Sequence of chain 1.A:
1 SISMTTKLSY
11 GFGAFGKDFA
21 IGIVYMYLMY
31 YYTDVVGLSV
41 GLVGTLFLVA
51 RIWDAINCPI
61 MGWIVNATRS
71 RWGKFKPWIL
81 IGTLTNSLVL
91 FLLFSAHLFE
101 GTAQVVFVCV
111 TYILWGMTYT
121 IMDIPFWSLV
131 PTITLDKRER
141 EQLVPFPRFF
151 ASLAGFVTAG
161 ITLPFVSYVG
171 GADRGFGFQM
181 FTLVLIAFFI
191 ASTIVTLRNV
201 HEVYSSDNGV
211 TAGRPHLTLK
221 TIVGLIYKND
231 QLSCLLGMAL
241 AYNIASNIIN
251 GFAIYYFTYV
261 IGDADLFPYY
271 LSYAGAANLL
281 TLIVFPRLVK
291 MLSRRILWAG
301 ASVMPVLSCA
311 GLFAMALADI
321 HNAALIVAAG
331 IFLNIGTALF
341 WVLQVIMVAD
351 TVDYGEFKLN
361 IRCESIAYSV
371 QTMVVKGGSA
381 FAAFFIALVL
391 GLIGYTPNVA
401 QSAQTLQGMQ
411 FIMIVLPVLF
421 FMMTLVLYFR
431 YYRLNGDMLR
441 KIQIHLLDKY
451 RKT

Binding-site contacts:
Ligand atom O12 contacts residue THR372 of chain 1.A at 4.0 Å.
Ligand atom C28 contacts residue ASN250 of chain 1.A at 3.7 Å.
Ligand atom C03 contacts residue ARG148 of chain 1.A at 3.7 Å.
Ligand atom O09 contacts residue TRP127 of chain 1.A at 3.4 Å (h-bond).
Ligand atom C18 contacts residue TRP341 of chain 1.A at 3.9 Å (hydrophobic).
Ligand atom C26 contacts residue SER246 of chain 1.A at 3.4 Å.
Ligand atom C01 contacts residue ASP18 of chain 1.A at 4.0 Å.
Ligand atom O08 contacts residue ILE21 of chain 1.A at 3.5 Å.
Ligand atom C31 contacts residue PHE156 of chain 1.A at 3.9 Å (hydrophobic).
Ligand atom C04 contacts residue TRP341 of chain 1.A at 3.9 Å (hydrophobic).
Ligand atom O05 contacts residue TRP341 of chain 1.A at 3.9 Å.
Ligand atom C24 contacts residue SER246 of chain 1.A at 3.8 Å.
Ligand atom O09 contacts residue ASP18 of chain 1.A at 2.7 Å (salt-bridge).
Ligand atom C02 contacts residue ASP18 of chain 1.A at 2.9 Å.
Ligand atom C11 contacts residue ASP123 of chain 1.A at 3.2 Å.
Ligand atom O22 contacts residue TRP341 of chain 1.A at 2.9 Å (h-bond).
Ligand atom O12 contacts residue ASP123 of chain 1.A at 3.4 Å (salt-bridge).
Ligand atom C03 contacts residue ASP18 of chain 1.A at 3.6 Å.
Ligand atom C13 contacts residue ILE21 of chain 1.A at 3.9 Å (hydrophobic).
Ligand atom C34 contacts residue LEU271 of chain 1.A at 3.6 Å (hydrophobic).
Ligand atom O09 contacts residue ARG148 of chain 1.A at 3.8 Å.
Ligand atom O07 contacts residue TRP127 of chain 1.A at 3.2 Å (h-bond).
Ligand atom O09 contacts residue LYS17 of chain 1.A at 3.0 Å (salt-bridge).
Ligand atom O12 contacts residue VAL375 of chain 1.A at 3.9 Å.
Ligand atom C23 contacts residue ASN243 of chain 1.A at 3.8 Å.
Ligand atom O10 contacts residue ASP18 of chain 1.A at 2.8 Å (salt-bridge).
Ligand atom O07 contacts residue ASP123 of chain 1.A at 3.5 Å (salt-bridge).
Ligand atom C13 contacts residue TYR25 of chain 1.A at 3.7 Å (hydrophobic).
Ligand atom C01 contacts residue ASP123 of chain 1.A at 3.9 Å.
Ligand atom C03 contacts residue TRP341 of chain 1.A at 3.8 Å (hydrophobic).
Ligand atom C02 contacts residue LYS17 of chain 1.A at 3.5 Å.
Ligand atom C01 contacts residue LYS17 of chain 1.A at 3.1 Å.
Ligand atom O07 contacts residue TRP341 of chain 1.A at 4.0 Å.
Ligand atom O10 contacts residue ARG148 of chain 1.A at 3.3 Å (salt-bridge).
Ligand atom C19 contacts residue TRP341 of chain 1.A at 3.8 Å (hydrophobic).
Ligand atom C25 contacts residue SER246 of chain 1.A at 3.8 Å.
Ligand atom O07 contacts residue LYS17 of chain 1.A at 3.4 Å (salt-bridge).
Ligand atom C29 contacts residue ASN250 of chain 1.A at 3.6 Å.
Ligand atom C23 contacts residue TRP341 of chain 1.A at 3.7 Å (hydrophobic).
Ligand atom O21 contacts residue TRP341 of chain 1.A at 3.4 Å (h-bond).

A small-molecule ligand and the protein it binds are described below.
Small molecule (SMILES): CCCCCCCCCCCCO[C@@H]1O[C@H](CO[C@H]2O[C@H](CO)[C@H](O)[C@H](O)[C@H]2O)[C@@H](O)[C@H](O)[C@H]1O